A protein and the small-molecule ligand that binds it are described below.
Small molecule (SMILES): OC[C@H]1O[C@H](O[C@H]2[C@H](O)[C@@H](O)[C@@H](O[C@H]3[C@H](O)[C@@H](O)[C@@H](O[C@H]4[C@H](O)[C@@H](O)[C@@H](O[C@H]5[C@H](O)[C@@H](O)[C@@H](O)O[C@@H]5CO)O[C@@H]4CO)O[C@@H]3CO)O[C@@H]2CO)[C@H](O)[C@@H](O)[C@@H]1O

Sequence of chain 2.A:
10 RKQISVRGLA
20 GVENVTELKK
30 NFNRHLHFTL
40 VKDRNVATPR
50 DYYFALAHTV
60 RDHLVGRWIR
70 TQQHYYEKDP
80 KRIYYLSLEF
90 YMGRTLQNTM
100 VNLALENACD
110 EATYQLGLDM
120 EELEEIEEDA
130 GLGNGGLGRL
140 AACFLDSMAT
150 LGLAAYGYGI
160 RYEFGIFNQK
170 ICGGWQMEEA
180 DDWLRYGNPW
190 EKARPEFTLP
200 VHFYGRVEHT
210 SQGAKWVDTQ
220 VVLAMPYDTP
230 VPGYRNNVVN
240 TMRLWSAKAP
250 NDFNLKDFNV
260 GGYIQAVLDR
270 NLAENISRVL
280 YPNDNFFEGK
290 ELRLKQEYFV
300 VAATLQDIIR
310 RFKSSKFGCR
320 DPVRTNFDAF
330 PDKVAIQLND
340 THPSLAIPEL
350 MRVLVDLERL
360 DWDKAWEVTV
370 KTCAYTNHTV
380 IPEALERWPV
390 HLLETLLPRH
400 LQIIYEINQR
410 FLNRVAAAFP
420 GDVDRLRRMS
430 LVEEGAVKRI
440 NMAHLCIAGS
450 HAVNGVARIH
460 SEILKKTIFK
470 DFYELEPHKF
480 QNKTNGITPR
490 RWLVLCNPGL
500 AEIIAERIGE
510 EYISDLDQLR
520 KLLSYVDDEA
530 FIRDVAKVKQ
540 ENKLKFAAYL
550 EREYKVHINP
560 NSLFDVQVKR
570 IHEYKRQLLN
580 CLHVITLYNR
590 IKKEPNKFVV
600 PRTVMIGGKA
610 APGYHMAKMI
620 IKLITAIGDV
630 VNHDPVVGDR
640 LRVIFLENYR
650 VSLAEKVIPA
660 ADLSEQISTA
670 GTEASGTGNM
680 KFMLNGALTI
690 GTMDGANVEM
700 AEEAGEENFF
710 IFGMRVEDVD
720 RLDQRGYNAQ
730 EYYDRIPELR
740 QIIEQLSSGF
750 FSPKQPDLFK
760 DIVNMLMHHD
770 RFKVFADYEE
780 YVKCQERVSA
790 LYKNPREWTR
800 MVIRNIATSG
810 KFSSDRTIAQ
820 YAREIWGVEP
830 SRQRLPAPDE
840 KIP

Binding-site contacts:
Ligand atom O4 contacts residue GLN408 of chain 2.A at 2.9 Å (h-bond).
Ligand atom C5 contacts residue GLN408 of chain 2.A at 3.6 Å.
Ligand atom O3 contacts residue VAL422 of chain 2.A at 3.7 Å.
Ligand atom O3 contacts residue VAL431 of chain 2.A at 2.8 Å (h-bond).
Ligand atom O3 contacts residue LYS437 of chain 2.A at 3.9 Å.
Ligand atom C6 contacts residue TYR404 of chain 2.A at 3.5 Å (hydrophobic).
Ligand atom O3 contacts residue SER429 of chain 2.A at 2.9 Å (h-bond).
Ligand atom O6 contacts residue GLN408 of chain 2.A at 3.6 Å.
Ligand atom C1 contacts residue ASN407 of chain 2.A at 3.6 Å.
Ligand atom C2 contacts residue VAL431 of chain 2.A at 3.9 Å (hydrophobic).
Ligand atom C6 contacts residue ASN407 of chain 2.A at 3.4 Å.
Ligand atom C2 contacts residue VAL422 of chain 2.A at 3.8 Å (hydrophobic).
Ligand atom C1 contacts residue GLU433 of chain 2.A at 3.7 Å.
Ligand atom C5 contacts residue ASN407 of chain 2.A at 3.7 Å.
Ligand atom O6 contacts residue GLU405 of chain 2.A at 3.0 Å (salt-bridge).
Ligand atom C1 contacts residue TYR404 of chain 2.A at 3.7 Å (hydrophobic).
Ligand atom C2 contacts residue SER429 of chain 2.A at 3.4 Å.
Ligand atom O6 contacts residue ASN407 of chain 2.A at 2.9 Å (h-bond).
Ligand atom O3 contacts residue LEU425 of chain 2.A at 3.7 Å.
Ligand atom C2 contacts residue LYS437 of chain 2.A at 3.4 Å.
Ligand atom O5 contacts residue VAL431 of chain 2.A at 3.6 Å.
Ligand atom O2 contacts residue LYS437 of chain 2.A at 2.5 Å (salt-bridge).
Ligand atom O2 contacts residue VAL422 of chain 2.A at 2.9 Å.
Ligand atom O3 contacts residue GLU433 of chain 2.A at 2.9 Å (salt-bridge).
Ligand atom C2 contacts residue GLU433 of chain 2.A at 3.5 Å.
Ligand atom O6 contacts residue TYR404 of chain 2.A at 2.8 Å (h-bond).
Ligand atom O2 contacts residue SER429 of chain 2.A at 3.8 Å.
Ligand atom C3 contacts residue SER429 of chain 2.A at 3.4 Å.
Ligand atom C6 contacts residue GLU405 of chain 2.A at 3.5 Å.
Ligand atom C4 contacts residue SER429 of chain 2.A at 3.6 Å.
Ligand atom C1 contacts residue VAL431 of chain 2.A at 3.6 Å (hydrophobic).
Ligand atom C4 contacts residue GLN408 of chain 2.A at 3.6 Å.
Ligand atom C3 contacts residue GLU433 of chain 2.A at 3.5 Å.
Ligand atom O4 contacts residue GLU433 of chain 2.A at 3.7 Å.
Ligand atom O5 contacts residue TYR404 of chain 2.A at 3.3 Å.
Ligand atom O2 contacts residue GLU433 of chain 2.A at 2.6 Å (salt-bridge).
Ligand atom O2 contacts residue ARG426 of chain 2.A at 3.2 Å.
Ligand atom C4 contacts residue TYR404 of chain 2.A at 3.8 Å (hydrophobic).
Ligand atom O5 contacts residue ASN407 of chain 2.A at 2.7 Å (h-bond).
Ligand atom C6 contacts residue GLN408 of chain 2.A at 3.6 Å.